This small molecule binds to this protein.
Small molecule (SMILES): CC(C)[C@H](NC(=O)[C@H](C)NC(=O)[C@H](C)NC(=O)[C@H](C)NC(=O)[C@H](C)N)C(=O)N[C@@H](CCCN=C(N)N)C(=O)N[C@@H](CC(N)=O)C(=O)N[C@@H](C)C(=O)N[C@@H](CCCN=C(N)N)C(=O)N[C@H](C=O)CC1=c2ccccc2=NC1

Binding-site contacts:
Ligand atom C contacts residue ALA1 of chain 1.AN at 4.1 Å (hydrophobic).
Ligand atom N contacts residue ALA1 of chain 1.AN at 3.7 Å.
Ligand atom O contacts residue ALA1 of chain 1.AN at 3.5 Å (h-bond).
Ligand atom CB contacts residue ALA1 of chain 1.AN at 4.5 Å (hydrophobic).
Ligand atom C contacts residue ALA1 of chain 1.AN at 4.3 Å (hydrophobic).
Ligand atom CA contacts residue ALA1 of chain 1.AN at 4.3 Å (hydrophobic).